Binding-site contacts:
Ligand atom C1 contacts residue SER357 of chain 1.A at 4.4 Å.
Ligand atom C2 contacts residue ASN332 of chain 1.A at 2.4 Å.
Ligand atom C8 contacts residue ASN332 of chain 1.A at 4.4 Å.
Ligand atom C4 contacts residue NAG1 of chain 1.P at 4.2 Å.
Ligand atom O4 contacts residue NAG2 of chain 1.P at 3.3 Å (h-bond).
Ligand atom C3 contacts residue NAG2 of chain 1.P at 4.2 Å.
Ligand atom C4 contacts residue NAG2 of chain 1.P at 3.7 Å.
Ligand atom C1 contacts residue SER333 of chain 1.A at 4.5 Å.
Ligand atom N2 contacts residue ASN332 of chain 1.A at 3.0 Å (h-bond).
Ligand atom C5 contacts residue ASN332 of chain 1.A at 3.7 Å.
Ligand atom C8 contacts residue THR341 of chain 1.A at 3.3 Å.
Ligand atom O3 contacts residue NAG2 of chain 1.P at 3.3 Å.
Ligand atom C1 contacts residue ASN332 of chain 1.A at 1.4 Å.
Ligand atom C7 contacts residue SER357 of chain 1.A at 4.4 Å.
Ligand atom O5 contacts residue ASN332 of chain 1.A at 2.4 Å (h-bond).
Ligand atom O6 contacts residue NAG2 of chain 1.P at 4.2 Å.
Ligand atom O7 contacts residue NAG1 of chain 1.P at 4.2 Å.
Ligand atom C4 contacts residue ASN332 of chain 1.A at 4.2 Å.
Ligand atom O6 contacts residue NAG1 of chain 1.P at 4.3 Å.
Ligand atom N2 contacts residue SER333 of chain 1.A at 4.3 Å.
Ligand atom O7 contacts residue ASN332 of chain 1.A at 2.7 Å (h-bond).
Ligand atom C7 contacts residue ASN332 of chain 1.A at 3.1 Å.
Ligand atom C7 contacts residue SER333 of chain 1.A at 4.4 Å.
Ligand atom C2 contacts residue NAG1 of chain 1.P at 4.3 Å.
Ligand atom O7 contacts residue ASN355 of chain 1.A at 4.4 Å.
Ligand atom C8 contacts residue SER333 of chain 1.A at 4.3 Å.
Ligand atom C3 contacts residue ASN332 of chain 1.A at 3.8 Å.
Ligand atom O7 contacts residue SER357 of chain 1.A at 3.3 Å (h-bond).

This small molecule binds to this protein.
Small molecule (SMILES): CC(=O)N[C@@H]1[C@@H](O)[C@H](O)[C@@H](CO)O[C@H]1O

Sequence of chain 1.A:
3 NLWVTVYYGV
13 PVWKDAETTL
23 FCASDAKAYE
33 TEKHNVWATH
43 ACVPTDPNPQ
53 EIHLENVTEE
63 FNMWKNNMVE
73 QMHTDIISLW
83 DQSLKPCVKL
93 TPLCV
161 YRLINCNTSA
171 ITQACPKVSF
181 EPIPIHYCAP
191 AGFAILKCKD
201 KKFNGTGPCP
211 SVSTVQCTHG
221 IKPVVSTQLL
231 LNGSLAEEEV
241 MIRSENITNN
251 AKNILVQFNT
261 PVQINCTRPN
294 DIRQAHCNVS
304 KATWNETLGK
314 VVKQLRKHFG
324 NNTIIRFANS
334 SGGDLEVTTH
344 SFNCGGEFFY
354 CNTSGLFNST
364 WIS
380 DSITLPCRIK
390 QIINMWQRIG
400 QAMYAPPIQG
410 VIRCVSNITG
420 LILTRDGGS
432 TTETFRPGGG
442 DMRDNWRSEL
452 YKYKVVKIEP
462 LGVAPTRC